Binding-site contacts:
Ligand atom C2 contacts residue LEU211 of chain 1.C at 3.5 Å (hydrophobic).
Ligand atom O6 contacts residue GLU190 of chain 1.C at 3.9 Å.
Ligand atom O3' contacts residue LYS212 of chain 1.C at 3.1 Å (salt-bridge).
Ligand atom C3' contacts residue LYS212 of chain 1.C at 3.3 Å.
Ligand atom N1 contacts residue GLU190 of chain 1.C at 3.0 Å (salt-bridge).
Ligand atom C4 contacts residue LEU211 of chain 1.C at 3.5 Å (hydrophobic).
Ligand atom CN7 contacts residue TRP180 of chain 1.C at 3.6 Å (hydrophobic).
Ligand atom C6 contacts residue GLU190 of chain 1.C at 3.9 Å.
Ligand atom O2' contacts residue ASP210 of chain 1.C at 3.1 Å (salt-bridge).
Ligand atom C2 contacts residue TRP180 of chain 1.C at 3.6 Å (hydrophobic).
Ligand atom C6 contacts residue TRP180 of chain 1.C at 3.2 Å (hydrophobic).
Ligand atom N9 contacts residue LEU211 of chain 1.C at 4.0 Å.
Ligand atom O3' contacts residue ASP210 of chain 1.C at 3.5 Å (salt-bridge).
Ligand atom C2 contacts residue GLU190 of chain 1.C at 3.7 Å.
Ligand atom N1 contacts residue LEU211 of chain 1.C at 3.7 Å.
Ligand atom N1 contacts residue ILE184 of chain 1.C at 4.0 Å.
Ligand atom C8 contacts residue TRP180 of chain 1.C at 3.5 Å (hydrophobic).
Ligand atom N3 contacts residue LEU211 of chain 1.C at 3.6 Å.
Ligand atom N3 contacts residue TRP180 of chain 1.C at 3.5 Å.
Ligand atom N2 contacts residue LEU211 of chain 1.C at 3.8 Å.
Ligand atom C5 contacts residue LEU211 of chain 1.C at 3.6 Å (hydrophobic).
Ligand atom N2 contacts residue GLU190 of chain 1.C at 3.2 Å (salt-bridge).
Ligand atom N1 contacts residue TRP180 of chain 1.C at 3.6 Å.
Ligand atom C6 contacts residue LEU211 of chain 1.C at 3.8 Å (hydrophobic).
Ligand atom N2 contacts residue ARG193 of chain 1.C at 4.0 Å.
Ligand atom C4 contacts residue TRP180 of chain 1.C at 3.4 Å (hydrophobic).
Ligand atom C2' contacts residue LYS212 of chain 1.C at 3.6 Å.
Ligand atom O4' contacts residue TYR278 of chain 1.C at 4.0 Å.
Ligand atom N2 contacts residue ILE208 of chain 1.C at 3.4 Å.
Ligand atom O2' contacts residue ILE224 of chain 1.C at 3.7 Å.
Ligand atom N2 contacts residue ILE184 of chain 1.C at 4.0 Å.
Ligand atom C4' contacts residue PO41 of chain 1.I at 3.7 Å.
Ligand atom O6 contacts residue TRP180 of chain 1.C at 3.7 Å.
Ligand atom N9 contacts residue TRP180 of chain 1.C at 3.5 Å.
Ligand atom O2' contacts residue LYS212 of chain 1.C at 3.5 Å (salt-bridge).
Ligand atom C5' contacts residue SER277 of chain 1.C at 3.6 Å.
Ligand atom C4' contacts residue SER277 of chain 1.C at 4.0 Å.
Ligand atom C5 contacts residue TRP180 of chain 1.C at 3.4 Å (hydrophobic).
Ligand atom C1' contacts residue TRP180 of chain 1.C at 4.1 Å (hydrophobic).
Ligand atom N7 contacts residue TRP180 of chain 1.C at 3.5 Å.

This protein binds this small molecule.
Small molecule (SMILES): C[n+]1cn([C@@H]2O[C@H](COP(=O)(O)O)[C@@H](O)[C@H]2O)c2nc(N)[nH]c(=O)c21

Sequence of chain 1.C:
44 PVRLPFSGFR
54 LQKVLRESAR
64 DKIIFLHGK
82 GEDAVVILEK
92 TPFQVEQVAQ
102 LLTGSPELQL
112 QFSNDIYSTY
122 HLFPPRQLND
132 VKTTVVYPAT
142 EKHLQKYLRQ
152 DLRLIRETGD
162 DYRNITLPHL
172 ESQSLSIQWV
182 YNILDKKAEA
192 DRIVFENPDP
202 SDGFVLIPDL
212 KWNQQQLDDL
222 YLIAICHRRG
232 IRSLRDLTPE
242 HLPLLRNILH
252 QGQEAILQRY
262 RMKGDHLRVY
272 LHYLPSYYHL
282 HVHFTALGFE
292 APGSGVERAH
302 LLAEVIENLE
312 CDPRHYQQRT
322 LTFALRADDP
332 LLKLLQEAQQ